A small-molecule ligand and the protein it binds are described below.
Small molecule (SMILES): C[C@H](O)COC[C@H](C)O

Binding-site contacts:
Ligand atom OAH contacts residue GLN102 of chain 1.A at 4.0 Å.
Ligand atom CAB contacts residue ASP103 of chain 1.A at 4.1 Å.
Ligand atom CAD contacts residue GLU106 of chain 1.A at 3.7 Å.
Ligand atom CAC contacts residue GLU106 of chain 1.A at 4.3 Å.
Ligand atom OAA contacts residue ASP103 of chain 1.A at 3.0 Å (salt-bridge).
Ligand atom CAG contacts residue ARG99 of chain 1.A at 4.5 Å.
Ligand atom CAD contacts residue ASP103 of chain 1.A at 4.0 Å.
Ligand atom OAH contacts residue ARG99 of chain 1.A at 4.4 Å.
Ligand atom CAF contacts residue TYR85 of chain 1.A at 4.3 Å (hydrophobic).
Ligand atom CAI contacts residue ARG99 of chain 1.A at 3.3 Å.
Ligand atom CAG contacts residue GLN102 of chain 1.A at 4.5 Å.
Ligand atom CAC contacts residue GLN102 of chain 1.A at 4.1 Å.
Ligand atom CAF contacts residue GLN102 of chain 1.A at 3.7 Å.
Ligand atom CAD contacts residue PHE107 of chain 1.A at 3.8 Å (hydrophobic).
Ligand atom OAH contacts residue TYR85 of chain 1.A at 3.5 Å (h-bond).
Ligand atom CAG contacts residue TYR85 of chain 1.A at 4.3 Å (hydrophobic).
Ligand atom CAI contacts residue TYR85 of chain 1.A at 4.4 Å (hydrophobic).

Sequence of chain 1.A:
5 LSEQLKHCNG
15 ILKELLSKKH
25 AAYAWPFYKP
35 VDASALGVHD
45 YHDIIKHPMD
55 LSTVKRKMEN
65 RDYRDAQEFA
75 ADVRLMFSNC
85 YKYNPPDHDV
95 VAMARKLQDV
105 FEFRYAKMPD